Sequence of chain 5.B:
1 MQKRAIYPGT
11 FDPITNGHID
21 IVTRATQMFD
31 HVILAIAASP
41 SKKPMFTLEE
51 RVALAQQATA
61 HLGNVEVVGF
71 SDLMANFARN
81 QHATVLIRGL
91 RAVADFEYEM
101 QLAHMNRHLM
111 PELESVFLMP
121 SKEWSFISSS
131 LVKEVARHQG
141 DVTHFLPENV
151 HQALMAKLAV

This protein binds this small molecule.
Small molecule (SMILES): Oc1cccc2nc(CCc3cccc(Cl)c3)[nH]c12

Sequence of chain 11.B:
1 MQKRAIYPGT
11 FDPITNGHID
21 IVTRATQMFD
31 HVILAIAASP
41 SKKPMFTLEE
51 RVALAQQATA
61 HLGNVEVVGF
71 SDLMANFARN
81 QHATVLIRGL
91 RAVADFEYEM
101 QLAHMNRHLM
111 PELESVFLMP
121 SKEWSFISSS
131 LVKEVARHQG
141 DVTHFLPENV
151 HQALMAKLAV

Binding-site contacts:
Ligand atom C12 contacts residue ALA37 of chain 5.B at 3.7 Å (hydrophobic).
Ligand atom C contacts residue ASN106 of chain 5.B at 3.2 Å.
Ligand atom C6 contacts residue LEU73 of chain 5.B at 4.0 Å (hydrophobic).
Ligand atom C2 contacts residue LEU102 of chain 5.B at 3.6 Å (hydrophobic).
Ligand atom N1 contacts residue LEU73 of chain 5.B at 3.4 Å.
Ligand atom O contacts residue ASN106 of chain 5.B at 2.7 Å (h-bond).
Ligand atom C2 contacts residue VAL135 of chain 11.B at 3.5 Å (hydrophobic).
Ligand atom C6 contacts residue HIS138 of chain 11.B at 3.7 Å.
Ligand atom C14 contacts residue LEU73 of chain 5.B at 3.6 Å (hydrophobic).
Ligand atom CL contacts residue GLY9 of chain 5.B at 3.3 Å.
Ligand atom C13 contacts residue PHE70 of chain 5.B at 3.8 Å (hydrophobic).
Ligand atom C3 contacts residue GLU134 of chain 11.B at 3.9 Å.
Ligand atom C3 contacts residue VAL135 of chain 11.B at 3.8 Å (hydrophobic).
Ligand atom C11 contacts residue THR10 of chain 5.B at 4.0 Å.
Ligand atom C1 contacts residue ASN106 of chain 5.B at 3.1 Å.
Ligand atom C7 contacts residue ASP72 of chain 5.B at 3.6 Å.
Ligand atom O contacts residue ALA75 of chain 5.B at 3.0 Å (h-bond).
Ligand atom C2 contacts residue LEU131 of chain 11.B at 4.0 Å (hydrophobic).
Ligand atom O contacts residue LEU109 of chain 5.B at 4.0 Å.
Ligand atom C contacts residue LEU73 of chain 5.B at 3.6 Å (hydrophobic).
Ligand atom C5 contacts residue LEU73 of chain 5.B at 3.7 Å (hydrophobic).
Ligand atom C1 contacts residue MET105 of chain 5.B at 4.0 Å (hydrophobic).
Ligand atom N1 contacts residue MET74 of chain 5.B at 3.0 Å (h-bond).
Ligand atom C4 contacts residue GLU134 of chain 11.B at 3.6 Å.
Ligand atom C11 contacts residue ALA37 of chain 5.B at 3.9 Å (hydrophobic).
Ligand atom C5 contacts residue GLU134 of chain 11.B at 3.9 Å.
Ligand atom C2 contacts residue MET105 of chain 5.B at 3.6 Å (hydrophobic).
Ligand atom CL contacts residue PRO8 of chain 5.B at 3.7 Å.
Ligand atom C5 contacts residue MET74 of chain 5.B at 4.0 Å (hydrophobic).
Ligand atom CL contacts residue PHE70 of chain 5.B at 3.9 Å.
Ligand atom C4 contacts residue MET74 of chain 5.B at 4.0 Å (hydrophobic).
Ligand atom C14 contacts residue MET74 of chain 5.B at 3.6 Å (hydrophobic).
Ligand atom C3 contacts residue LEU102 of chain 5.B at 3.6 Å (hydrophobic).
Ligand atom C1 contacts residue LEU109 of chain 5.B at 3.6 Å (hydrophobic).
Ligand atom C13 contacts residue ALA37 of chain 5.B at 3.9 Å (hydrophobic).
Ligand atom O contacts residue MET74 of chain 5.B at 3.1 Å.
Ligand atom C3 contacts residue LEU131 of chain 11.B at 3.8 Å (hydrophobic).
Ligand atom O contacts residue LEU73 of chain 5.B at 3.6 Å.
Ligand atom C contacts residue MET74 of chain 5.B at 3.6 Å (hydrophobic).
Ligand atom N contacts residue GLU134 of chain 11.B at 2.8 Å (salt-bridge).